Sequence of chain 23.A:
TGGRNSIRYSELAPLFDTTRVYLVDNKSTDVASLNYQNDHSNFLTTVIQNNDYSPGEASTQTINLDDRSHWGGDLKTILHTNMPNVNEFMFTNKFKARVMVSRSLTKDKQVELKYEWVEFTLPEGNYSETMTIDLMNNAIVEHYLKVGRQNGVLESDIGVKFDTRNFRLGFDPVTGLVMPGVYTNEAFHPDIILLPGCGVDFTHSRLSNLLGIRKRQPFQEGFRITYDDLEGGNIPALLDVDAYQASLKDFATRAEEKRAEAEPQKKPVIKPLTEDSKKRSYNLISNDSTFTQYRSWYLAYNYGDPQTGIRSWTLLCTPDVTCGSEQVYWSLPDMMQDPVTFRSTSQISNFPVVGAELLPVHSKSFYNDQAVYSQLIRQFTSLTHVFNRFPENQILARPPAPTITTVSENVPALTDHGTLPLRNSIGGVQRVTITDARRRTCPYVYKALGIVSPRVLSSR

Binding-site contacts:
Ligand atom C1 contacts residue ARG224 of chain 23.A at 4.1 Å.
Ligand atom O1S contacts residue LYS215 of chain 23.A at 3.9 Å.
Ligand atom C2 contacts residue ARG224 of chain 23.A at 4.0 Å.
Ligand atom O3S contacts residue ARG224 of chain 23.A at 3.8 Å.
Ligand atom S1 contacts residue TRP374 of chain 23.A at 4.4 Å.
Ligand atom O1S contacts residue TRP374 of chain 23.A at 4.0 Å.
Ligand atom O1S contacts residue PHE223 of chain 23.A at 3.2 Å.
Ligand atom S1 contacts residue ARG224 of chain 23.A at 4.0 Å.
Ligand atom C2 contacts residue TRP374 of chain 23.A at 4.0 Å (hydrophobic).
Ligand atom C3 contacts residue TRP374 of chain 23.A at 4.0 Å (hydrophobic).
Ligand atom O1S contacts residue GLY222 of chain 23.A at 3.0 Å (h-bond).
Ligand atom O2S contacts residue GLY222 of chain 23.A at 3.4 Å (h-bond).
Ligand atom O1S contacts residue ARG224 of chain 23.A at 2.9 Å (salt-bridge).
Ligand atom S1 contacts residue GLY222 of chain 23.A at 3.8 Å.
Ligand atom C3 contacts residue ASP229 of chain 23.A at 4.4 Å.
Ligand atom S1 contacts residue LYS215 of chain 23.A at 4.1 Å.
Ligand atom C1 contacts residue TRP374 of chain 23.A at 3.3 Å (hydrophobic).
Ligand atom O2S contacts residue LYS215 of chain 23.A at 3.1 Å (salt-bridge).
Ligand atom N1 contacts residue TRP374 of chain 23.A at 3.5 Å.

This protein binds this small molecule.
Small molecule (SMILES): CCCCCCCCCCCC[N+](C)(C)CCCS(=O)(=O)O